Binding-site contacts:
Ligand atom C5 contacts residue PHE7 of chain 1.B at 3.7 Å (hydrophobic).
Ligand atom O6 contacts residue VAL26 of chain 1.B at 4.1 Å.
Ligand atom C7 contacts residue MAN6 of chain 1.F at 3.1 Å.
Ligand atom C5 contacts residue MAN6 of chain 1.F at 3.8 Å.
Ligand atom C6 contacts residue THR24 of chain 1.B at 3.7 Å.
Ligand atom N2 contacts residue MAN6 of chain 1.F at 3.0 Å (h-bond).
Ligand atom O5 contacts residue PHE7 of chain 1.B at 4.3 Å.
Ligand atom O4 contacts residue THR24 of chain 1.B at 4.2 Å.
Ligand atom O5 contacts residue MAN6 of chain 1.F at 2.5 Å (h-bond).
Ligand atom O3 contacts residue LYS10 of chain 1.B at 4.1 Å.
Ligand atom C6 contacts residue PHE7 of chain 1.B at 4.0 Å (hydrophobic).
Ligand atom C8 contacts residue MAN6 of chain 1.F at 4.2 Å.
Ligand atom O4 contacts residue PRO8 of chain 1.B at 4.4 Å.
Ligand atom O4 contacts residue PHE7 of chain 1.B at 4.2 Å.
Ligand atom C1 contacts residue PHE7 of chain 1.B at 4.0 Å (hydrophobic).
Ligand atom C6 contacts residue VAL26 of chain 1.B at 4.3 Å (hydrophobic).
Ligand atom C4 contacts residue MAN6 of chain 1.F at 4.3 Å.
Ligand atom C2 contacts residue MAN6 of chain 1.F at 2.5 Å.
Ligand atom O6 contacts residue THR24 of chain 1.B at 4.2 Å.
Ligand atom O7 contacts residue MAN6 of chain 1.F at 2.8 Å (h-bond).
Ligand atom C1 contacts residue MAN6 of chain 1.F at 1.6 Å.
Ligand atom C1 contacts residue BMA3 of chain 1.F at 4.4 Å.
Ligand atom C3 contacts residue MAN6 of chain 1.F at 3.9 Å.

This protein binds this small molecule.
Small molecule (SMILES): CC(=O)N[C@@H]1[C@@H](O)[C@H](O)[C@@H](CO)O[C@H]1O

Sequence of chain 1.B:
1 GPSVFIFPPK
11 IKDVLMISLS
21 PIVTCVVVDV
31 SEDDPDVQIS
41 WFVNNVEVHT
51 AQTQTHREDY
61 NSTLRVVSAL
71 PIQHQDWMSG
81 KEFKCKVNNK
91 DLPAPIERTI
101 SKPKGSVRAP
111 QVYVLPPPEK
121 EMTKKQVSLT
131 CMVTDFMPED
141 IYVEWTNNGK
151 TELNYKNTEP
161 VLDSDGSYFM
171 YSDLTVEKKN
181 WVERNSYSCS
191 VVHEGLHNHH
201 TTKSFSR